Sequence of chain 1.B:
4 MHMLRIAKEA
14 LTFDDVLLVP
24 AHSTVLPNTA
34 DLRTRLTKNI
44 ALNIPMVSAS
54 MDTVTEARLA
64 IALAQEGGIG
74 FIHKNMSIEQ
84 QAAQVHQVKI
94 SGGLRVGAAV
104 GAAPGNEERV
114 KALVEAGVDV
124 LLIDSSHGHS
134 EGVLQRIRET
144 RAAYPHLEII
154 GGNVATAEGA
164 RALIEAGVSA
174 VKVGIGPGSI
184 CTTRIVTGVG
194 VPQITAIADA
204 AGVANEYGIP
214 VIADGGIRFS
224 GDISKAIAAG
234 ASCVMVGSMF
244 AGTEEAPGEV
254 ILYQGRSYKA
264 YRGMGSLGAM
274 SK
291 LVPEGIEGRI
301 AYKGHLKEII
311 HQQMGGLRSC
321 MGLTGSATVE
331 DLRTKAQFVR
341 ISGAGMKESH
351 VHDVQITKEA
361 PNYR

A protein and the small-molecule ligand that binds it are described below.
Small molecule (SMILES): O=c1[nH]cnc2c1ncn2[C@@H]1O[C@H](COP(=O)(O)O)[C@@H](O)[C@H]1O

Binding-site contacts:
Ligand atom C2' contacts residue ASP217 of chain 1.B at 3.6 Å.
Ligand atom O3' contacts residue ALA52 of chain 1.B at 3.5 Å.
Ligand atom C4 contacts residue MOA1 of chain 1.G at 3.6 Å.
Ligand atom O6 contacts residue GLY268 of chain 1.B at 2.8 Å (h-bond).
Ligand atom N7 contacts residue GLY266 of chain 1.B at 3.4 Å.
Ligand atom O3P contacts residue GLY181 of chain 1.B at 3.5 Å.
Ligand atom N3 contacts residue MOA1 of chain 1.G at 3.2 Å.
Ligand atom O6 contacts residue MET267 of chain 1.B at 3.3 Å (h-bond).
Ligand atom N3 contacts residue CYS184 of chain 1.B at 3.4 Å.
Ligand atom C3' contacts residue ASP217 of chain 1.B at 3.3 Å.
Ligand atom N1 contacts residue MOA1 of chain 1.G at 3.0 Å (h-bond).
Ligand atom N7 contacts residue MET267 of chain 1.B at 2.9 Å (h-bond).
Ligand atom C5 contacts residue ILE183 of chain 1.B at 3.5 Å (hydrophobic).
Ligand atom C4' contacts residue ASP217 of chain 1.B at 3.5 Å.
Ligand atom N1 contacts residue GLU294 of chain 1.B at 2.8 Å (salt-bridge).
Ligand atom O1P contacts residue VAL239 of chain 1.B at 3.7 Å.
Ligand atom C2 contacts residue GLU294 of chain 1.B at 3.5 Å.
Ligand atom P contacts residue SER182 of chain 1.B at 3.7 Å.
Ligand atom O1P contacts residue SER241 of chain 1.B at 3.6 Å (h-bond).
Ligand atom N7 contacts residue ILE183 of chain 1.B at 3.7 Å.
Ligand atom N1 contacts residue CYS184 of chain 1.B at 3.6 Å.
Ligand atom O3' contacts residue MET238 of chain 1.B at 3.6 Å (h-bond).
Ligand atom O6 contacts residue GLY295 of chain 1.B at 3.3 Å.
Ligand atom C2 contacts residue MOA1 of chain 1.G at 2.9 Å.
Ligand atom C2 contacts residue CYS184 of chain 1.B at 2.9 Å (hydrophobic).
Ligand atom O3P contacts residue GLY219 of chain 1.B at 2.9 Å (h-bond).
Ligand atom C5 contacts residue MET267 of chain 1.B at 3.7 Å (hydrophobic).
Ligand atom O5' contacts residue GLY218 of chain 1.B at 3.7 Å.
Ligand atom O5' contacts residue GLY181 of chain 1.B at 3.5 Å.
Ligand atom C5' contacts residue TYR264 of chain 1.B at 3.7 Å (hydrophobic).
Ligand atom O2P contacts residue SER241 of chain 1.B at 2.9 Å (h-bond).
Ligand atom C4 contacts residue ILE183 of chain 1.B at 3.6 Å (hydrophobic).
Ligand atom O3' contacts residue ASP217 of chain 1.B at 2.3 Å (salt-bridge).
Ligand atom O2' contacts residue MOA1 of chain 1.G at 3.4 Å.
Ligand atom O2P contacts residue TYR264 of chain 1.B at 2.6 Å (h-bond).
Ligand atom O2' contacts residue ASP217 of chain 1.B at 2.4 Å (salt-bridge).
Ligand atom O2P contacts residue SER182 of chain 1.B at 2.6 Å (h-bond).
Ligand atom O3P contacts residue SER182 of chain 1.B at 2.9 Å (h-bond).
Ligand atom O1P contacts residue GLY240 of chain 1.B at 2.9 Å (h-bond).
Ligand atom O6 contacts residue GLY266 of chain 1.B at 3.2 Å.